Sequence of chain 1.B:
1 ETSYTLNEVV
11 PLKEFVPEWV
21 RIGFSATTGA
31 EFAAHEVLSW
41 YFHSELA

Binding-site contacts:
Ligand atom C1 contacts residue ALA30 of chain 1.B at 3.9 Å (hydrophobic).
Ligand atom C5 contacts residue ASP81 of chain 1.A at 4.0 Å.
Ligand atom C2 contacts residue ALA30 of chain 1.B at 4.4 Å (hydrophobic).
Ligand atom O6 contacts residue GLY29 of chain 1.B at 3.2 Å.
Ligand atom O6 contacts residue ASP81 of chain 1.A at 2.9 Å (salt-bridge).
Ligand atom O5 contacts residue ALA30 of chain 1.B at 3.1 Å (h-bond).
Ligand atom C4 contacts residue GLY29 of chain 1.B at 4.4 Å.
Ligand atom C4 contacts residue ASP81 of chain 1.A at 3.4 Å.
Ligand atom O3 contacts residue GLY99 of chain 1.A at 2.8 Å (h-bond).
Ligand atom C3 contacts residue GLY99 of chain 1.A at 3.7 Å.
Ligand atom C5 contacts residue PHE123 of chain 1.A at 3.6 Å (hydrophobic).
Ligand atom C3 contacts residue ASN125 of chain 1.A at 4.2 Å.
Ligand atom O4 contacts residue PHE123 of chain 1.A at 3.6 Å.
Ligand atom O4 contacts residue ASP81 of chain 1.A at 2.9 Å (salt-bridge).
Ligand atom C6 contacts residue ALA30 of chain 1.B at 3.8 Å (hydrophobic).
Ligand atom C3 contacts residue GLY98 of chain 1.A at 4.1 Å.
Ligand atom C4 contacts residue PHE123 of chain 1.A at 4.4 Å (hydrophobic).
Ligand atom C6 contacts residue GLU31 of chain 1.B at 3.8 Å.
Ligand atom C7 contacts residue ALA30 of chain 1.B at 4.2 Å (hydrophobic).
Ligand atom O4 contacts residue GLY99 of chain 1.A at 2.9 Å (h-bond).
Ligand atom O6 contacts residue GLU31 of chain 1.B at 3.2 Å (salt-bridge).
Ligand atom O4 contacts residue GLY98 of chain 1.A at 3.8 Å.
Ligand atom C5 contacts residue ALA30 of chain 1.B at 4.0 Å (hydrophobic).
Ligand atom O4 contacts residue ASN125 of chain 1.A at 3.0 Å (h-bond).
Ligand atom C6 contacts residue ALA80 of chain 1.A at 3.8 Å (hydrophobic).
Ligand atom O6 contacts residue ALA30 of chain 1.B at 3.0 Å (h-bond).
Ligand atom C6 contacts residue PHE123 of chain 1.A at 3.6 Å (hydrophobic).
Ligand atom O3 contacts residue GLY98 of chain 1.A at 3.2 Å.
Ligand atom C4 contacts residue GLY99 of chain 1.A at 3.6 Å.
Ligand atom C6 contacts residue GLY29 of chain 1.B at 4.4 Å.
Ligand atom O5 contacts residue GLU31 of chain 1.B at 4.5 Å.
Ligand atom C4 contacts residue GLY98 of chain 1.A at 4.0 Å.
Ligand atom O5 contacts residue GLY29 of chain 1.B at 4.1 Å.
Ligand atom C6 contacts residue ASP81 of chain 1.A at 3.6 Å.
Ligand atom C4 contacts residue ASN125 of chain 1.A at 4.1 Å.
Ligand atom O6 contacts residue THR28 of chain 1.B at 4.3 Å.
Ligand atom O6 contacts residue ALA80 of chain 1.A at 3.4 Å.

A protein and the small-molecule ligand that binds it are described below.
Small molecule (SMILES): CO[C@H]1O[C@H](CO)[C@@H](O)[C@H](O)[C@H]1O

Sequence of chain 1.A:
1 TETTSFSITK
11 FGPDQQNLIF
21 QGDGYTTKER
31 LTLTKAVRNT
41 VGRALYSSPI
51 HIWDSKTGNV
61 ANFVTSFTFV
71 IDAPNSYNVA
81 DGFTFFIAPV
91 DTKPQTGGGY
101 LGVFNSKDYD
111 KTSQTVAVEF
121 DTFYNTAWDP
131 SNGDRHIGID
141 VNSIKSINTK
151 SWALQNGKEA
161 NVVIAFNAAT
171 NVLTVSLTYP